A small-molecule ligand and the protein it binds are described below.
Small molecule (SMILES): C[C@H](N)C(=O)N[C@@H](CS)C(=O)N[C@@H](CC(N)=O)C(=O)N[C@@H](CC(=O)O)C(=O)N[C@@H](CCC(=O)O)C(=O)N[C@@H](CC(N)=O)C(=O)N[C@@H](Cc1ccc(O)cc1)C(=O)N[C@@H](C)C(=O)O

Sequence of chain 1.A:
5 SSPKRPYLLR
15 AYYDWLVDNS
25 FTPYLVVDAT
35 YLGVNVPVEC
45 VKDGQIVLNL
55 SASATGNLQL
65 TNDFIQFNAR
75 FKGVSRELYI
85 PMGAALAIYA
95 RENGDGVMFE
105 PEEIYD

Binding-site contacts:
Ligand atom OD2 contacts residue LYS76 of chain 1.A at 3.2 Å (salt-bridge).
Ligand atom C contacts residue SER57 of chain 1.A at 3.5 Å.
Ligand atom ND2 contacts residue ASN53 of chain 1.A at 3.0 Å (h-bond).
Ligand atom CB contacts residue ALA58 of chain 1.A at 3.6 Å (hydrophobic).
Ligand atom CG contacts residue LYS76 of chain 1.A at 3.4 Å.
Ligand atom OE2 contacts residue ARG95 of chain 1.A at 2.8 Å (salt-bridge).
Ligand atom CA contacts residue VAL51 of chain 1.A at 3.4 Å (hydrophobic).
Ligand atom O contacts residue ALA58 of chain 1.A at 3.3 Å.
Ligand atom CA contacts residue ARG74 of chain 1.A at 3.6 Å.
Ligand atom O contacts residue SER57 of chain 1.A at 3.5 Å (h-bond).
Ligand atom CB contacts residue ARG74 of chain 1.A at 3.3 Å.
Ligand atom N contacts residue ARG74 of chain 1.A at 2.7 Å (salt-bridge).
Ligand atom N contacts residue VAL51 of chain 1.A at 2.8 Å (h-bond).
Ligand atom N contacts residue SER57 of chain 1.A at 2.8 Å (h-bond).
Ligand atom C contacts residue ARG74 of chain 1.A at 3.5 Å.
Ligand atom OH contacts residue SER79 of chain 1.A at 3.3 Å (h-bond).
Ligand atom CB contacts residue SER57 of chain 1.A at 3.7 Å.
Ligand atom CB contacts residue ARG74 of chain 1.A at 3.5 Å.
Ligand atom C contacts residue VAL51 of chain 1.A at 3.6 Å (hydrophobic).
Ligand atom CE1 contacts residue SER79 of chain 1.A at 3.5 Å.
Ligand atom CA contacts residue ARG74 of chain 1.A at 3.5 Å.
Ligand atom O contacts residue ARG74 of chain 1.A at 2.7 Å (salt-bridge).
Ligand atom OD1 contacts residue ASN53 of chain 1.A at 2.9 Å (h-bond).
Ligand atom OD1 contacts residue LYS76 of chain 1.A at 2.8 Å (salt-bridge).
Ligand atom CZ contacts residue ASN72 of chain 1.A at 3.6 Å.
Ligand atom CB contacts residue TYR28 of chain 1.A at 3.6 Å (hydrophobic).
Ligand atom ND2 contacts residue ALA58 of chain 1.A at 3.3 Å (h-bond).
Ligand atom OD1 contacts residue PHE75 of chain 1.A at 3.7 Å.
Ligand atom CB contacts residue PHE75 of chain 1.A at 3.6 Å (hydrophobic).
Ligand atom SG contacts residue CYS44 of chain 1.A at 2.0 Å (h-bond).
Ligand atom CB contacts residue VAL51 of chain 1.A at 3.6 Å (hydrophobic).
Ligand atom CB contacts residue ASN53 of chain 1.A at 3.6 Å.
Ligand atom OD2 contacts residue ARG74 of chain 1.A at 3.4 Å.
Ligand atom CG contacts residue ARG74 of chain 1.A at 3.2 Å.
Ligand atom OD1 contacts residue LEU52 of chain 1.A at 3.7 Å.
Ligand atom OD2 contacts residue GLY77 of chain 1.A at 2.8 Å (h-bond).
Ligand atom CA contacts residue SER57 of chain 1.A at 3.4 Å.
Ligand atom CB contacts residue CYS44 of chain 1.A at 3.1 Å (hydrophobic).
Ligand atom OH contacts residue ASN72 of chain 1.A at 3.3 Å.
Ligand atom OD1 contacts residue ARG74 of chain 1.A at 3.4 Å (salt-bridge).